Binding-site contacts:
Ligand atom C5 contacts residue SER281 of chain 1.A at 4.5 Å.
Ligand atom C1 contacts residue ASN2 of chain 1.A at 1.3 Å.
Ligand atom C5 contacts residue ASN2 of chain 1.A at 3.5 Å.
Ligand atom C2 contacts residue SER281 of chain 1.A at 4.3 Å.
Ligand atom C4 contacts residue ASN2 of chain 1.A at 4.1 Å.
Ligand atom O6 contacts residue ASP282 of chain 1.A at 3.0 Å (salt-bridge).
Ligand atom O5 contacts residue ASP282 of chain 1.A at 2.7 Å (salt-bridge).
Ligand atom O5 contacts residue ASN2 of chain 1.A at 2.2 Å (h-bond).
Ligand atom O5 contacts residue SER281 of chain 1.A at 4.2 Å.
Ligand atom N2 contacts residue ASN2 of chain 1.A at 2.9 Å (h-bond).
Ligand atom N2 contacts residue MET1 of chain 1.A at 3.4 Å (h-bond).
Ligand atom C2 contacts residue ASN2 of chain 1.A at 2.4 Å.
Ligand atom C4 contacts residue ASP282 of chain 1.A at 4.4 Å.
Ligand atom C3 contacts residue GLY280 of chain 1.A at 3.9 Å.
Ligand atom C7 contacts residue MET1 of chain 1.A at 3.3 Å (hydrophobic).
Ligand atom C6 contacts residue ASP282 of chain 1.A at 2.9 Å.
Ligand atom C1 contacts residue GLY280 of chain 1.A at 3.7 Å.
Ligand atom O5 contacts residue GLY280 of chain 1.A at 4.0 Å.
Ligand atom C6 contacts residue SER281 of chain 1.A at 4.3 Å.
Ligand atom C7 contacts residue ASN2 of chain 1.A at 4.0 Å.
Ligand atom N2 contacts residue GLY280 of chain 1.A at 3.4 Å (h-bond).
Ligand atom C8 contacts residue MET1 of chain 1.A at 2.5 Å (hydrophobic).
Ligand atom C4 contacts residue GLY280 of chain 1.A at 4.3 Å.
Ligand atom C4 contacts residue SER281 of chain 1.A at 4.1 Å.
Ligand atom C1 contacts residue ASP282 of chain 1.A at 3.8 Å.
Ligand atom O7 contacts residue MET1 of chain 1.A at 4.3 Å.
Ligand atom C2 contacts residue ASP282 of chain 1.A at 4.2 Å.
Ligand atom C2 contacts residue GLY280 of chain 1.A at 2.9 Å.
Ligand atom C3 contacts residue ASN2 of chain 1.A at 3.7 Å.
Ligand atom C5 contacts residue ASP282 of chain 1.A at 3.3 Å.
Ligand atom O3 contacts residue GLY280 of chain 1.A at 4.0 Å.

Sequence of chain 1.A:
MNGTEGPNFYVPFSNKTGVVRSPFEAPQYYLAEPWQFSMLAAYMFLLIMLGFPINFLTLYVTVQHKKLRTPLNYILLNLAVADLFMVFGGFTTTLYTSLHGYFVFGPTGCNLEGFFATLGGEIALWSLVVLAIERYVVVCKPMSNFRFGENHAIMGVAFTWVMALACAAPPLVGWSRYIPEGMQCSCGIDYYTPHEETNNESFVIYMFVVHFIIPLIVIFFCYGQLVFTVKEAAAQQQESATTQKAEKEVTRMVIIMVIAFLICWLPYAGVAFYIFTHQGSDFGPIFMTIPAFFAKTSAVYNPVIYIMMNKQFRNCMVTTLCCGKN

This protein binds this small molecule.
Small molecule (SMILES): CC(=O)N[C@H]1[C@H](O[C@H]2[C@H](O)[C@@H](NC(C)=O)CO[C@@H]2CO)O[C@H](CO)[C@@H](O)[C@@H]1O